Sequence of chain 1.B:
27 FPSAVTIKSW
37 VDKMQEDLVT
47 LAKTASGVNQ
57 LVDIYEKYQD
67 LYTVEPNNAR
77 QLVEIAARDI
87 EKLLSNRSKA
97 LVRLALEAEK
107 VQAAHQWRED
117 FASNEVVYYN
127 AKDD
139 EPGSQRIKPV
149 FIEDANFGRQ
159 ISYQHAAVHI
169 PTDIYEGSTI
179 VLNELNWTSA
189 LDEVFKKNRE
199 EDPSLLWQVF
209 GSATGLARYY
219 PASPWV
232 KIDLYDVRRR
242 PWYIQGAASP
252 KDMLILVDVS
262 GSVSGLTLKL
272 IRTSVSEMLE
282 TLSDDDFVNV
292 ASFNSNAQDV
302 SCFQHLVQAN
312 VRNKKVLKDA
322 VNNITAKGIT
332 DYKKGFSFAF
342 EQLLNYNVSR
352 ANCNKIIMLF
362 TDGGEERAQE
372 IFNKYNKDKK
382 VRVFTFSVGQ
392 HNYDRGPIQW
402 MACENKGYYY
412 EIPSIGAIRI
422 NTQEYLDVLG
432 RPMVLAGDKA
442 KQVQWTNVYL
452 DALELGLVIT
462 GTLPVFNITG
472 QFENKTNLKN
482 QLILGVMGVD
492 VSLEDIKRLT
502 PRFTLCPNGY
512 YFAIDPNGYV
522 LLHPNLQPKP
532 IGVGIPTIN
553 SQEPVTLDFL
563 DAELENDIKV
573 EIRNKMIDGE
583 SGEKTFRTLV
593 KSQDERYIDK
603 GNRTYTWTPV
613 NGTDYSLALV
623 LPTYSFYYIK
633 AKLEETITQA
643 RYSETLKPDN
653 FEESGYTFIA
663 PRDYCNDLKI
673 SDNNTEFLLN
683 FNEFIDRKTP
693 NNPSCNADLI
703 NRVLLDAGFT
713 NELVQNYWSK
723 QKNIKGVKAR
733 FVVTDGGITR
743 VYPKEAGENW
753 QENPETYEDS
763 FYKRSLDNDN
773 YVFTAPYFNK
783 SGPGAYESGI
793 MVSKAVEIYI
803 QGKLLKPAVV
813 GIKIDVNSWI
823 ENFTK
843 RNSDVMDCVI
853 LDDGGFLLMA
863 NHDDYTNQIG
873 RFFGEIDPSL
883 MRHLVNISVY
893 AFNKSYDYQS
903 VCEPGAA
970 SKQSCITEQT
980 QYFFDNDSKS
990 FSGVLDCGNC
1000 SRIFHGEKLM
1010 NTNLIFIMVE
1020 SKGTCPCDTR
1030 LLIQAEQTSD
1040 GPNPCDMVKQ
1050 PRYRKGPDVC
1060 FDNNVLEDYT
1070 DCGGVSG

This small molecule binds to this protein.
Small molecule (SMILES): CC(=O)N[C@@H]1[C@@H](O)[C@H](O)[C@@H](CO)O[C@H]1O

Binding-site contacts:
Ligand atom C5 contacts residue ASN781 of chain 1.B at 3.1 Å.
Ligand atom C6 contacts residue ARG873 of chain 1.B at 4.1 Å.
Ligand atom C2 contacts residue ASN781 of chain 1.B at 2.5 Å.
Ligand atom C1 contacts residue LYS782 of chain 1.B at 4.5 Å.
Ligand atom O5 contacts residue ASN781 of chain 1.B at 2.4 Å (h-bond).
Ligand atom C3 contacts residue ASN781 of chain 1.B at 3.5 Å.
Ligand atom O6 contacts residue ARG873 of chain 1.B at 3.3 Å (salt-bridge).
Ligand atom C1 contacts residue ASN781 of chain 1.B at 1.4 Å.
Ligand atom O3 contacts residue ASN781 of chain 1.B at 4.5 Å.
Ligand atom C2 contacts residue LYS782 of chain 1.B at 3.5 Å.
Ligand atom C3 contacts residue LYS782 of chain 1.B at 4.3 Å.
Ligand atom O7 contacts residue LYS782 of chain 1.B at 2.5 Å (salt-bridge).
Ligand atom N2 contacts residue ASN781 of chain 1.B at 3.6 Å (h-bond).
Ligand atom O6 contacts residue ASN781 of chain 1.B at 4.2 Å.
Ligand atom C7 contacts residue LYS782 of chain 1.B at 3.6 Å.
Ligand atom C7 contacts residue ASN781 of chain 1.B at 3.8 Å.
Ligand atom O3 contacts residue LYS782 of chain 1.B at 3.9 Å.
Ligand atom C6 contacts residue PHE780 of chain 1.B at 3.7 Å (hydrophobic).
Ligand atom C6 contacts residue ASN781 of chain 1.B at 3.2 Å.
Ligand atom O6 contacts residue PHE780 of chain 1.B at 3.2 Å.
Ligand atom C4 contacts residue ASN781 of chain 1.B at 3.3 Å.
Ligand atom N2 contacts residue LYS782 of chain 1.B at 4.0 Å.
Ligand atom O7 contacts residue ASN781 of chain 1.B at 3.8 Å.